This small molecule binds to this protein.
Small molecule (SMILES): CC(=O)N[C@H]1[C@H](O[C@H]2[C@H](O)[C@@H](NC(C)=O)CO[C@@H]2CO)O[C@H](CO)[C@@H](O)[C@@H]1O

Sequence of chain 38.E:
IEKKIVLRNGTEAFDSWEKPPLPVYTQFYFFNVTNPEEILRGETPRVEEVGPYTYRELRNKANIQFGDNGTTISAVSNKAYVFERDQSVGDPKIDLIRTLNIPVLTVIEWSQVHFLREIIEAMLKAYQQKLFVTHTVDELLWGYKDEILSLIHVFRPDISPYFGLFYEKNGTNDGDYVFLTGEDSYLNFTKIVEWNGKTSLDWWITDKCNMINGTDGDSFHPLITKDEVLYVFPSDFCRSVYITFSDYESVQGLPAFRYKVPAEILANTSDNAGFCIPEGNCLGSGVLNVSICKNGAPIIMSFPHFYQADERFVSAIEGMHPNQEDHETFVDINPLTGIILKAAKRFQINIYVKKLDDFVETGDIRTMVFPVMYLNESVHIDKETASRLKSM

Binding-site contacts:
Ligand atom C4 contacts residue ASN280 of chain 38.E at 4.2 Å.
Ligand atom N2 contacts residue ASN280 of chain 38.E at 2.9 Å (h-bond).
Ligand atom C1 contacts residue ASN280 of chain 38.E at 1.4 Å.
Ligand atom C3 contacts residue ASN280 of chain 38.E at 3.8 Å.
Ligand atom O5 contacts residue ASN280 of chain 38.E at 2.4 Å (h-bond).
Ligand atom C2 contacts residue ASN280 of chain 38.E at 2.5 Å.
Ligand atom O7 contacts residue ASN280 of chain 38.E at 4.4 Å.
Ligand atom C8 contacts residue ARG324 of chain 38.E at 4.2 Å.
Ligand atom C5 contacts residue ASN280 of chain 38.E at 3.7 Å.
Ligand atom C8 contacts residue GLY296 of chain 38.E at 4.4 Å.
Ligand atom C7 contacts residue ASN280 of chain 38.E at 3.9 Å.